Sequence of chain 1.B:
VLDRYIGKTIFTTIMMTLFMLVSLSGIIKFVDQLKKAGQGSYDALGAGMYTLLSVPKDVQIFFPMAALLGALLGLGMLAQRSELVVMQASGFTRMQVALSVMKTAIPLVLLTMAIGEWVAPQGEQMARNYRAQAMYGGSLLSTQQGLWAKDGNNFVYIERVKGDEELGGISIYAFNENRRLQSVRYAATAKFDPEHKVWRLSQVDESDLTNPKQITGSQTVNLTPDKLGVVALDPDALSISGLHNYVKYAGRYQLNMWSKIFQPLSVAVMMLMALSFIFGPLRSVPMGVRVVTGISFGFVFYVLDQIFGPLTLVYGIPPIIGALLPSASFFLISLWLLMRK

Binding-site contacts:
Ligand atom CFS contacts residue LEU307 of chain 1.A at 3.7 Å (hydrophobic).
Ligand atom PHO contacts residue TYR141 of chain 1.B at 3.2 Å.
Ligand atom CDT contacts residue TYR320 of chain 1.B at 3.7 Å (hydrophobic).
Ligand atom CGE contacts residue GLN29 of chain 1.A at 3.4 Å.
Ligand atom CFW contacts residue LEU307 of chain 1.A at 3.7 Å (hydrophobic).
Ligand atom OET contacts residue LYS34 of chain 1.B at 3.6 Å.
Ligand atom CDW contacts residue PHE67 of chain 1.B at 3.7 Å (hydrophobic).
Ligand atom CEL contacts residue PHE67 of chain 1.B at 3.6 Å (hydrophobic).
Ligand atom CDU contacts residue TYR320 of chain 1.B at 3.5 Å (hydrophobic).
Ligand atom CGU contacts residue PHE26 of chain 1.A at 3.5 Å (hydrophobic).
Ligand atom CGG contacts residue GLN29 of chain 1.A at 3.4 Å.
Ligand atom CFX contacts residue MET303 of chain 1.A at 3.7 Å (hydrophobic).
Ligand atom OHR contacts residue TYR141 of chain 1.B at 2.5 Å (h-bond).
Ligand atom CFW contacts residue LEU66 of chain 1.A at 3.7 Å (hydrophobic).
Ligand atom CEE contacts residue LYS34 of chain 1.B at 3.2 Å.
Ligand atom CGD contacts residue GLN29 of chain 1.A at 3.3 Å.
Ligand atom CEH contacts residue SER30 of chain 1.B at 3.3 Å.
Ligand atom CGC contacts residue GLN29 of chain 1.A at 3.4 Å.
Ligand atom CFW contacts residue TYR306 of chain 1.A at 3.7 Å (hydrophobic).
Ligand atom OET contacts residue SER30 of chain 1.B at 2.5 Å (h-bond).
Ligand atom O7 contacts residue ARG33 of chain 1.A at 3.5 Å (salt-bridge).
Ligand atom OET contacts residue LYS62 of chain 1.B at 2.8 Å (salt-bridge).
Ligand atom OHQ contacts residue TYR141 of chain 1.B at 3.2 Å.
Ligand atom CFC contacts residue LEU307 of chain 1.A at 3.7 Å (hydrophobic).
Ligand atom CGR contacts residue PHE26 of chain 1.A at 3.6 Å (hydrophobic).
Ligand atom CDV contacts residue PHE67 of chain 1.B at 3.5 Å (hydrophobic).
Ligand atom CGC contacts residue ARG33 of chain 1.A at 3.6 Å.
Ligand atom CDS contacts residue TYR320 of chain 1.B at 3.3 Å (hydrophobic).
Ligand atom OAS contacts residue ASP37 of chain 1.B at 2.3 Å (salt-bridge).
Ligand atom CEG contacts residue SER30 of chain 1.B at 3.3 Å.
Ligand atom CAR contacts residue ASP37 of chain 1.B at 3.7 Å.
Ligand atom OED contacts residue LYS62 of chain 1.B at 3.6 Å.
Ligand atom OAU contacts residue ARG33 of chain 1.A at 3.5 Å (salt-bridge).
Ligand atom OES contacts residue LYS34 of chain 1.B at 2.4 Å (salt-bridge).
Ligand atom CAV contacts residue ARG33 of chain 1.A at 3.3 Å.
Ligand atom CGT contacts residue PHE26 of chain 1.A at 3.6 Å (hydrophobic).
Ligand atom CFE contacts residue LEU307 of chain 1.A at 3.7 Å (hydrophobic).
Ligand atom CEJ contacts residue PHE67 of chain 1.B at 3.6 Å (hydrophobic).
Ligand atom N2 contacts residue ASP37 of chain 1.B at 3.3 Å (salt-bridge).
Ligand atom CGV contacts residue PHE26 of chain 1.A at 3.6 Å (hydrophobic).

Sequence of chain 1.A:
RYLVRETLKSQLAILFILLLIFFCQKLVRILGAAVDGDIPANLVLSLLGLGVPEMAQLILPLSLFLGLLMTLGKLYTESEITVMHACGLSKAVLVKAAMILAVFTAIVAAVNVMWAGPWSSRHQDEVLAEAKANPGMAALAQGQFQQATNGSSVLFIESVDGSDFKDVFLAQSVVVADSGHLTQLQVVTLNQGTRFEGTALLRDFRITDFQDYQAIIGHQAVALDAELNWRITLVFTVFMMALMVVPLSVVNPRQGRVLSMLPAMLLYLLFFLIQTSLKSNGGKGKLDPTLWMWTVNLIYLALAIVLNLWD

A small-molecule ligand and the protein it binds are described below.
Small molecule (SMILES): CCCCCCCCCCCCCC(=O)O[C@H](CCCCCCCCCCC)CC(=O)O[C@@H]1[C@@H](NC(=O)C[C@@H](CCCCCCCCCCC)OC(=O)CCCCCCCCCCC)[C@H](OC[C@H]2O[C@H](OP(=O)(O)O)[C@H](NC(=O)C[C@H](O)CCCCCCCCCCC)[C@@H](OC(=O)C[C@H](O)CCCCCCCCCCC)[C@@H]2O)O[C@H](CO[C@]2(C(=O)O)C[C@@H](O[C@]3(C(=O)O)C[C@@H](O)[C@@H](O)[C@@H]([C@H](O)CO)O3)[C@@H](O[C@H]3O[C@H]([C@@H](O)CO)[C@@H](OP(=O)(O)O)[C@H](O[C@H]4O[C@H]([C@@H](O)CO[C@H]5O[C@H]([C@@H](O)CO)[C@@H](O)[C@H](O)[C@@H]5O)[C@@H](OP(=O)(O)O)[C@H](O)[C@@H]4O)[C@@H]3O)[C@@H]([C@H](O)CO)O2)[C@H]1OP(=O)(O)O